This small molecule binds to this protein.
Small molecule (SMILES): O[C@@H]1[C@@H](O)[C@H](O)[C@]2(O)CC[C@H]1N2

Binding-site contacts:
Ligand atom O4 contacts residue TRP420 of chain 1.A at 3.1 Å (h-bond).
Ligand atom O2 contacts residue GLU373 of chain 1.A at 2.5 Å (salt-bridge).
Ligand atom O5 contacts residue GLU427 of chain 1.A at 2.7 Å (salt-bridge).
Ligand atom N1 contacts residue TYR317 of chain 1.A at 3.8 Å.
Ligand atom O3 contacts residue HIS143 of chain 1.A at 2.8 Å (h-bond).
Ligand atom O4 contacts residue GLU427 of chain 1.A at 2.6 Å (salt-bridge).
Ligand atom O2 contacts residue HIS143 of chain 1.A at 3.2 Å (h-bond).
Ligand atom C5 contacts residue GLU427 of chain 1.A at 3.7 Å.
Ligand atom O2 contacts residue GLU188 of chain 1.A at 3.2 Å (salt-bridge).
Ligand atom O2 contacts residue ASN315 of chain 1.A at 3.8 Å.
Ligand atom O3 contacts residue TRP428 of chain 1.A at 2.9 Å (h-bond).
Ligand atom N1 contacts residue GLU188 of chain 1.A at 2.8 Å (salt-bridge).
Ligand atom O2 contacts residue ASN187 of chain 1.A at 2.9 Å (h-bond).
Ligand atom C8 contacts residue TRP144 of chain 1.A at 3.1 Å (hydrophobic).
Ligand atom N1 contacts residue GLU373 of chain 1.A at 2.6 Å (salt-bridge).
Ligand atom C8 contacts residue GLU188 of chain 1.A at 3.1 Å.
Ligand atom C2 contacts residue ASN187 of chain 1.A at 4.0 Å.
Ligand atom O3 contacts residue GLN42 of chain 1.A at 2.7 Å (h-bond).
Ligand atom C3 contacts residue TRP420 of chain 1.A at 3.8 Å (hydrophobic).
Ligand atom C5 contacts residue TYR317 of chain 1.A at 3.9 Å (hydrophobic).
Ligand atom O3 contacts residue TRP420 of chain 1.A at 3.8 Å.
Ligand atom C5 contacts residue GLU373 of chain 1.A at 4.0 Å.
Ligand atom O4 contacts residue TRP428 of chain 1.A at 4.0 Å.
Ligand atom C8 contacts residue ASN187 of chain 1.A at 4.0 Å.
Ligand atom C3 contacts residue GLU373 of chain 1.A at 3.5 Å.
Ligand atom C4 contacts residue TRP428 of chain 1.A at 3.7 Å (hydrophobic).
Ligand atom C3 contacts residue HIS143 of chain 1.A at 3.8 Å.
Ligand atom C7 contacts residue TRP144 of chain 1.A at 3.7 Å (hydrophobic).
Ligand atom C2 contacts residue GLU373 of chain 1.A at 3.2 Å.
Ligand atom O4 contacts residue GLN42 of chain 1.A at 3.3 Å (h-bond).
Ligand atom C7 contacts residue GLU188 of chain 1.A at 3.3 Å.
Ligand atom C3 contacts residue TRP428 of chain 1.A at 3.8 Å (hydrophobic).
Ligand atom C6 contacts residue TYR317 of chain 1.A at 4.0 Å (hydrophobic).
Ligand atom C4 contacts residue GLU427 of chain 1.A at 3.6 Å.
Ligand atom C2 contacts residue HIS143 of chain 1.A at 3.9 Å.
Ligand atom C6 contacts residue GLU188 of chain 1.A at 3.6 Å.
Ligand atom O5 contacts residue TRP346 of chain 1.A at 3.6 Å.
Ligand atom C3 contacts residue GLN42 of chain 1.A at 3.8 Å.
Ligand atom C2 contacts residue GLU188 of chain 1.A at 3.4 Å.
Ligand atom C6 contacts residue GLU373 of chain 1.A at 3.8 Å.

Sequence of chain 1.A:
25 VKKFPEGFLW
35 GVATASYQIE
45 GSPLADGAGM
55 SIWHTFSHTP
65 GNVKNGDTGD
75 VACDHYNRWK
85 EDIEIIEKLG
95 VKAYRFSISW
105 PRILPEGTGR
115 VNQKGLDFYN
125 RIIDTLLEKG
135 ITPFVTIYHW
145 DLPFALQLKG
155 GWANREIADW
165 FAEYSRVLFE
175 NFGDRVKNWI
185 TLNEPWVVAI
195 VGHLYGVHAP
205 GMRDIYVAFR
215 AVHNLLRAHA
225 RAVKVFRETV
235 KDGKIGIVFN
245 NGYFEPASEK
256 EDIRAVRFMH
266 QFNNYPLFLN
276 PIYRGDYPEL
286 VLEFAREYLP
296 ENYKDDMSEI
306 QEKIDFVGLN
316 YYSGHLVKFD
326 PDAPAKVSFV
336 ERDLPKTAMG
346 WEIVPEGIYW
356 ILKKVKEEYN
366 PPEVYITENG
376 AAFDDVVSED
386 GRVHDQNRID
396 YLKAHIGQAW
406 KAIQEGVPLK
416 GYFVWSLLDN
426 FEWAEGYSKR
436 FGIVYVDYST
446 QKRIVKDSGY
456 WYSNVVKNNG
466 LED